Binding-site contacts:
Ligand atom C8 contacts residue ASN53 of chain 1.B at 3.2 Å.
Ligand atom C7 contacts residue ASN53 of chain 1.B at 3.2 Å.
Ligand atom C5 contacts residue ASN53 of chain 1.B at 3.7 Å.
Ligand atom N2 contacts residue ASN53 of chain 1.B at 2.9 Å (h-bond).
Ligand atom C2 contacts residue ASN53 of chain 1.B at 2.5 Å.
Ligand atom O7 contacts residue PRO48 of chain 1.B at 4.3 Å.
Ligand atom C3 contacts residue ASN53 of chain 1.B at 3.8 Å.
Ligand atom O7 contacts residue LEU46 of chain 1.B at 4.5 Å.
Ligand atom C4 contacts residue ASN53 of chain 1.B at 4.3 Å.
Ligand atom O7 contacts residue ASN53 of chain 1.B at 4.1 Å.
Ligand atom C1 contacts residue ASN53 of chain 1.B at 1.5 Å.
Ligand atom O5 contacts residue ASN53 of chain 1.B at 2.4 Å (h-bond).

Sequence of chain 1.B:
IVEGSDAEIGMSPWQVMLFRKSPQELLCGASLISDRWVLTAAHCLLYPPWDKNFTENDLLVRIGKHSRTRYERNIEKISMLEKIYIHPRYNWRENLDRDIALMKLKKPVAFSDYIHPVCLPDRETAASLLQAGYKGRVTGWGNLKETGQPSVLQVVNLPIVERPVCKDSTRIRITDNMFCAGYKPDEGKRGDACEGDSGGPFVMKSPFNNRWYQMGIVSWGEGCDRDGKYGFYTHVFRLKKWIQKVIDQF

The small molecule below binds the protein below.
Small molecule (SMILES): CC(=O)N[C@@H]1[C@@H](O)[C@H](O)[C@@H](CO)O[C@H]1O